Sequence of chain 1.WA:
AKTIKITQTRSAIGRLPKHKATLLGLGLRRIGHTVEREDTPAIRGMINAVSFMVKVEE

Binding-site contacts:
Ligand atom C6 contacts residue MG1 of chain 1.SI at 4.3 Å.
Ligand atom C3 contacts residue ARG31 of chain 1.WA at 4.0 Å.
Ligand atom N6 contacts residue MG1 of chain 1.SI at 2.9 Å.
Ligand atom O4 contacts residue ARG31 of chain 1.WA at 3.6 Å.
Ligand atom C4 contacts residue ARG31 of chain 1.WA at 4.1 Å.
Ligand atom O3 contacts residue ARG31 of chain 1.WA at 4.4 Å.

A small-molecule ligand and the protein it binds are described below.
Small molecule (SMILES): NC[C@@H]1O[C@H](O[C@H]2[C@@H](O)[C@H](O[C@@H]3[C@@H](O)[C@H](N)C[C@H](N)[C@H]3O[C@H]3O[C@H](CN)[C@@H](O)[C@H](O)[C@H]3N)O[C@@H]2CO)[C@H](N)[C@@H](O)[C@@H]1O